Binding-site contacts:
Ligand atom C3 contacts residue THR196 of chain 1.A at 4.4 Å.
Ligand atom C3 contacts residue ASN113 of chain 1.A at 3.8 Å.
Ligand atom O5 contacts residue ALA145 of chain 1.A at 4.0 Å.
Ligand atom C7 contacts residue ASN113 of chain 1.A at 3.3 Å.
Ligand atom O3 contacts residue THR196 of chain 1.A at 4.0 Å.
Ligand atom C6 contacts residue THR196 of chain 1.A at 4.1 Å.
Ligand atom C1 contacts residue ASP198 of chain 1.A at 4.4 Å.
Ligand atom C7 contacts residue ASP198 of chain 1.A at 3.9 Å.
Ligand atom N2 contacts residue ASN113 of chain 1.A at 2.9 Å (h-bond).
Ligand atom C2 contacts residue THR196 of chain 1.A at 4.5 Å.
Ligand atom O7 contacts residue ASP198 of chain 1.A at 3.9 Å.
Ligand atom C2 contacts residue ASP198 of chain 1.A at 3.8 Å.
Ligand atom C4 contacts residue ASN113 of chain 1.A at 4.3 Å.
Ligand atom O6 contacts residue GLY197 of chain 1.A at 4.3 Å.
Ligand atom O5 contacts residue ASN113 of chain 1.A at 2.4 Å (h-bond).
Ligand atom C4 contacts residue THR196 of chain 1.A at 3.9 Å.
Ligand atom O6 contacts residue ALA145 of chain 1.A at 3.4 Å.
Ligand atom C6 contacts residue ALA145 of chain 1.A at 4.1 Å (hydrophobic).
Ligand atom C2 contacts residue ASN113 of chain 1.A at 2.5 Å.
Ligand atom O7 contacts residue ASN113 of chain 1.A at 3.1 Å (h-bond).
Ligand atom N2 contacts residue ASP198 of chain 1.A at 3.1 Å (salt-bridge).
Ligand atom O6 contacts residue THR196 of chain 1.A at 2.7 Å (h-bond).
Ligand atom C5 contacts residue ASN113 of chain 1.A at 3.7 Å.
Ligand atom C1 contacts residue ASN113 of chain 1.A at 1.5 Å.

This small molecule binds to this protein.
Small molecule (SMILES): CC(=O)N[C@@H]1[C@@H](O)[C@H](O)[C@@H](CO)O[C@H]1O

Sequence of chain 1.A:
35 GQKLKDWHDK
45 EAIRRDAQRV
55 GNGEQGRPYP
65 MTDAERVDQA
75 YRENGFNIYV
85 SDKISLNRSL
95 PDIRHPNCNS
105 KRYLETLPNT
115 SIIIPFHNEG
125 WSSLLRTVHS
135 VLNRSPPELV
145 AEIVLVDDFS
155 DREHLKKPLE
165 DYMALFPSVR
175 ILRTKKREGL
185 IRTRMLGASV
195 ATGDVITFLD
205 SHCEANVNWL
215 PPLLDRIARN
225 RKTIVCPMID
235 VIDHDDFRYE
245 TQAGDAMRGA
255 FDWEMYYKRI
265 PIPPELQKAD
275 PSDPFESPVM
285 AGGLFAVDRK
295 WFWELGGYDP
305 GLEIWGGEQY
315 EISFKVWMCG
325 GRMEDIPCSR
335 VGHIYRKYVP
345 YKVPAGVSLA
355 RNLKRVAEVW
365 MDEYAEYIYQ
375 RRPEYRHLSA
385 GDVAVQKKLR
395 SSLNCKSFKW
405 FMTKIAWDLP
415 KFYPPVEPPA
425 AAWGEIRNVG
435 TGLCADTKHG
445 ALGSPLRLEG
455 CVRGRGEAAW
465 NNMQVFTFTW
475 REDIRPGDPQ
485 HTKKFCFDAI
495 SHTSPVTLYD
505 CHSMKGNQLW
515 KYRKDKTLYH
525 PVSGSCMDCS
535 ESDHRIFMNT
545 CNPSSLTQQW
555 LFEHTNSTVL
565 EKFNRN